Sequence of chain 1.F:
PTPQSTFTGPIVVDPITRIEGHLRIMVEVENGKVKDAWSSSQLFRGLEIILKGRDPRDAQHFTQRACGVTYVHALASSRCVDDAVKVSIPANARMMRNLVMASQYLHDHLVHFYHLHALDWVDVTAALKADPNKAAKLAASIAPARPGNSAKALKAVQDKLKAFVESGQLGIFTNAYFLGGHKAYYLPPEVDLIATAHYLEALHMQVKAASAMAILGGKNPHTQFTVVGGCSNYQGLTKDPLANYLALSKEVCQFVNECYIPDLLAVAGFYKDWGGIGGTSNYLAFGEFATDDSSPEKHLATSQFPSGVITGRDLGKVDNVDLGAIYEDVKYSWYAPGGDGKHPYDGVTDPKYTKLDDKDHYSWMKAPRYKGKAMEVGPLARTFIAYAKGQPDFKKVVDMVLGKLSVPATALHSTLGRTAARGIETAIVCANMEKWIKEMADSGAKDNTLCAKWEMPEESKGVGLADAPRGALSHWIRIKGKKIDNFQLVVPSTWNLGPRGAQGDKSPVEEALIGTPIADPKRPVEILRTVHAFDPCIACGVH

Binding-site contacts:
Ligand atom N1 contacts residue SER513 of chain 1.F at 2.8 Å (h-bond).
Ligand atom C2 contacts residue ALA488 of chain 1.F at 3.7 Å (hydrophobic).
Ligand atom N1 contacts residue ARG490 of chain 1.F at 3.6 Å.
Ligand atom C3 contacts residue HIS93 of chain 1.F at 3.4 Å.
Ligand atom N1 contacts residue VAL511 of chain 1.F at 3.8 Å.
Ligand atom C1 contacts residue CYS557 of chain 1.F at 3.9 Å (hydrophobic).
Ligand atom O3 contacts residue PRO512 of chain 1.F at 3.7 Å.
Ligand atom C1 contacts residue NI1 of chain 1.BA at 3.9 Å.
Ligand atom C1 contacts residue PRO512 of chain 1.F at 3.7 Å (hydrophobic).
Ligand atom O3 contacts residue VAL511 of chain 1.F at 3.4 Å.
Ligand atom N2 contacts residue ALA488 of chain 1.F at 3.2 Å.
Ligand atom C2 contacts residue CYS560 of chain 1.F at 4.1 Å (hydrophobic).
Ligand atom C1 contacts residue ARG490 of chain 1.F at 3.6 Å.
Ligand atom O3 contacts residue LEU493 of chain 1.F at 3.5 Å.
Ligand atom FE contacts residue CYS560 of chain 1.F at 2.2 Å.
Ligand atom C3 contacts residue PRO512 of chain 1.F at 3.9 Å (hydrophobic).
Ligand atom C3 contacts residue ALA488 of chain 1.F at 4.1 Å (hydrophobic).
Ligand atom N2 contacts residue ARG490 of chain 1.F at 2.8 Å (salt-bridge).
Ligand atom O3 contacts residue VAL92 of chain 1.F at 3.4 Å.
Ligand atom O3 contacts residue HIS93 of chain 1.F at 3.3 Å (h-bond).
Ligand atom O3 contacts residue CYS560 of chain 1.F at 3.7 Å.
Ligand atom C3 contacts residue CYS560 of chain 1.F at 2.9 Å (hydrophobic).
Ligand atom N1 contacts residue CYS557 of chain 1.F at 4.0 Å.
Ligand atom C1 contacts residue SER513 of chain 1.F at 3.8 Å.
Ligand atom C3 contacts residue VAL92 of chain 1.F at 3.6 Å (hydrophobic).
Ligand atom C1 contacts residue CYS560 of chain 1.F at 3.0 Å (hydrophobic).
Ligand atom C1 contacts residue VAL511 of chain 1.F at 3.7 Å (hydrophobic).
Ligand atom O3 contacts residue ALA488 of chain 1.F at 3.8 Å.
Ligand atom FE contacts residue NI1 of chain 1.BA at 3.0 Å.
Ligand atom N2 contacts residue PRO489 of chain 1.F at 3.3 Å (h-bond).
Ligand atom C2 contacts residue ARG490 of chain 1.F at 3.6 Å.
Ligand atom C3 contacts residue VAL511 of chain 1.F at 3.5 Å (hydrophobic).
Ligand atom FE contacts residue CSX89 of chain 1.F at 2.2 Å.
Ligand atom C1 contacts residue CSX89 of chain 1.F at 4.1 Å.
Ligand atom O3 contacts residue CSX89 of chain 1.F at 3.8 Å.
Ligand atom N2 contacts residue CSX89 of chain 1.F at 3.5 Å.
Ligand atom N1 contacts residue CYS560 of chain 1.F at 3.4 Å.
Ligand atom C2 contacts residue CSX89 of chain 1.F at 3.1 Å.
Ligand atom C3 contacts residue CSX89 of chain 1.F at 3.0 Å.
Ligand atom N1 contacts residue PRO512 of chain 1.F at 3.6 Å.

A small-molecule ligand and the protein it binds are described below.
Small molecule (SMILES): N#C[Fe](=C=O)C#N